The small molecule below binds the protein below.
Small molecule (SMILES): [H]/N=C(\N)c1ccc(NC(=O)c2cccc(OC)c2O)cc1

Binding-site contacts:
Ligand atom C09 contacts residue GLN173 of chain 1.B at 3.7 Å.
Ligand atom N32 contacts residue ASP170 of chain 1.B at 2.9 Å (salt-bridge).
Ligand atom N32 contacts residue SER171 of chain 1.B at 3.5 Å (h-bond).
Ligand atom C23 contacts residue GLY193 of chain 1.B at 3.7 Å.
Ligand atom C06 contacts residue HIS41 of chain 1.B at 3.8 Å.
Ligand atom N29 contacts residue ASP170 of chain 1.B at 2.9 Å (salt-bridge).
Ligand atom C26 contacts residue ILE195 of chain 1.B at 3.8 Å (hydrophobic).
Ligand atom C34 contacts residue HIS41 of chain 1.B at 3.6 Å.
Ligand atom C23 contacts residue TRP192 of chain 1.B at 3.8 Å (hydrophobic).
Ligand atom N32 contacts residue ASN194 of chain 1.B at 2.9 Å (h-bond).
Ligand atom C28 contacts residue GLY193 of chain 1.B at 3.6 Å.
Ligand atom C01 contacts residue HIS41 of chain 1.B at 3.6 Å.
Ligand atom N16 contacts residue GLN173 of chain 1.B at 4.0 Å.
Ligand atom N29 contacts residue SER171 of chain 1.B at 3.1 Å (h-bond).
Ligand atom C23 contacts residue SER171 of chain 1.B at 3.7 Å.
Ligand atom C24 contacts residue ASN194 of chain 1.B at 3.6 Å.
Ligand atom C24 contacts residue ILE195 of chain 1.B at 3.9 Å (hydrophobic).
Ligand atom O35 contacts residue SER176 of chain 1.B at 2.6 Å (h-bond).
Ligand atom C19 contacts residue CYS172 of chain 1.B at 3.9 Å (hydrophobic).
Ligand atom C28 contacts residue ASP170 of chain 1.B at 3.7 Å.
Ligand atom C24 contacts residue GLY193 of chain 1.B at 3.8 Å.
Ligand atom O35 contacts residue HIS41 of chain 1.B at 2.8 Å (h-bond).
Ligand atom N29 contacts residue GLY204 of chain 1.B at 3.7 Å.
Ligand atom N16 contacts residue SER176 of chain 1.B at 3.7 Å.
Ligand atom C13 contacts residue GLN173 of chain 1.B at 3.7 Å.
Ligand atom C19 contacts residue SER176 of chain 1.B at 3.6 Å.
Ligand atom C34 contacts residue SER176 of chain 1.B at 3.8 Å.
Ligand atom O15 contacts residue GLN173 of chain 1.B at 3.5 Å.
Ligand atom C24 contacts residue CYS197 of chain 1.B at 4.0 Å (hydrophobic).
Ligand atom C21 contacts residue SER171 of chain 1.B at 4.0 Å.
Ligand atom N29 contacts residue TRP192 of chain 1.B at 3.7 Å.
Ligand atom C21 contacts residue VAL190 of chain 1.B at 3.9 Å (hydrophobic).
Ligand atom C21 contacts residue TRP192 of chain 1.B at 4.0 Å (hydrophobic).
Ligand atom C28 contacts residue TRP192 of chain 1.B at 4.0 Å (hydrophobic).
Ligand atom N32 contacts residue GLY193 of chain 1.B at 3.6 Å.
Ligand atom O05 contacts residue HIS41 of chain 1.B at 3.1 Å.
Ligand atom C11 contacts residue GLN173 of chain 1.B at 3.6 Å.
Ligand atom C28 contacts residue ASN194 of chain 1.B at 4.0 Å.
Ligand atom C14 contacts residue GLN173 of chain 1.B at 3.7 Å.
Ligand atom C28 contacts residue SER171 of chain 1.B at 3.2 Å.

Sequence of chain 1.B:
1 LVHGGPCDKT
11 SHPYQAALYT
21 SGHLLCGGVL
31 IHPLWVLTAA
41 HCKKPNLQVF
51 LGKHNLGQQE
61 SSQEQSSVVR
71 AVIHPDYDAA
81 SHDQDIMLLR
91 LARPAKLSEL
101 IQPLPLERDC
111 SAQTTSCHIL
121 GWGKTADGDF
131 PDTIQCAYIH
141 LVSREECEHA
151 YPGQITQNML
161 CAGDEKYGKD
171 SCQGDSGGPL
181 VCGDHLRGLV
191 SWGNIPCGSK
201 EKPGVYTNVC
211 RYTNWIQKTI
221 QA